This protein binds this small molecule.
Small molecule (SMILES): NCC(=O)O

Binding-site contacts:
Ligand atom C contacts residue GLU64 of chain 1.A at 3.6 Å.
Ligand atom CA contacts residue TYR8 of chain 1.A at 3.3 Å (hydrophobic).
Ligand atom N contacts residue TYR8 of chain 1.A at 3.0 Å (h-bond).
Ligand atom N contacts residue MET1 of chain 1.H at 3.5 Å (h-bond).
Ligand atom N contacts residue TYR60 of chain 1.A at 4.3 Å.
Ligand atom O contacts residue TRP168 of chain 1.A at 3.6 Å.
Ligand atom C contacts residue TRP168 of chain 1.A at 4.0 Å (hydrophobic).
Ligand atom CA contacts residue TYR60 of chain 1.A at 4.5 Å (hydrophobic).
Ligand atom O contacts residue TYR8 of chain 1.A at 3.6 Å.
Ligand atom CA contacts residue GLU64 of chain 1.A at 3.4 Å.
Ligand atom O contacts residue MET6 of chain 1.A at 3.7 Å.
Ligand atom C contacts residue MET1 of chain 1.H at 1.3 Å (hydrophobic).
Ligand atom O contacts residue TYR160 of chain 1.A at 2.6 Å (h-bond).
Ligand atom C contacts residue TYR8 of chain 1.A at 3.4 Å (hydrophobic).
Ligand atom CA contacts residue MET1 of chain 1.H at 2.4 Å (hydrophobic).
Ligand atom N contacts residue TYR172 of chain 1.A at 2.7 Å (h-bond).
Ligand atom C contacts residue TYR160 of chain 1.A at 3.7 Å (hydrophobic).
Ligand atom CA contacts residue TYR172 of chain 1.A at 3.5 Å (hydrophobic).
Ligand atom CA contacts residue TRP168 of chain 1.A at 3.6 Å (hydrophobic).
Ligand atom N contacts residue GLU64 of chain 1.A at 4.5 Å.
Ligand atom N contacts residue MET6 of chain 1.A at 3.8 Å.
Ligand atom O contacts residue MET1 of chain 1.H at 2.3 Å (h-bond).
Ligand atom N contacts residue TRP168 of chain 1.A at 3.3 Å.

Sequence of chain 1.A:
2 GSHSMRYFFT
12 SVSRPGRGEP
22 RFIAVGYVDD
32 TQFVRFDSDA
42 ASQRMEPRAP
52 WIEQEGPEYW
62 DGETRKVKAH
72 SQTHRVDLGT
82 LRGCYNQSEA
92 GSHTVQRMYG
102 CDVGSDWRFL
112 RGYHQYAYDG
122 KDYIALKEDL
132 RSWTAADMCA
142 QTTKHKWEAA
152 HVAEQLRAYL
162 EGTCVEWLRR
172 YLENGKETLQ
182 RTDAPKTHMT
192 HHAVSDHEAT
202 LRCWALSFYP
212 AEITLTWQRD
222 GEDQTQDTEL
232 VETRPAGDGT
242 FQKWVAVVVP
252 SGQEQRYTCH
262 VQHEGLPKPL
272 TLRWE